This protein binds this small molecule.
Small molecule (SMILES): CNC(=O)c1ccc(NC(=O)c2cccc(-c3cn4ccnc4c(Nc4ccc(OC)c(OC)c4)n3)c2)cc1

Binding-site contacts:
Ligand atom C21 contacts residue ALA58 of chain 1.A at 3.6 Å (hydrophobic).
Ligand atom C28 contacts residue GLY112 of chain 1.A at 3.5 Å.
Ligand atom C39 contacts residue ARG156 of chain 1.A at 3.8 Å.
Ligand atom C14 contacts residue PHE40 of chain 1.A at 3.8 Å (hydrophobic).
Ligand atom C3 contacts residue ASN115 of chain 1.A at 3.7 Å.
Ligand atom N26 contacts residue MET108 of chain 1.A at 3.6 Å (h-bond).
Ligand atom N23 contacts residue ALA58 of chain 1.A at 3.4 Å.
Ligand atom N23 contacts residue LEU159 of chain 1.A at 3.6 Å.
Ligand atom C21 contacts residue MET106 of chain 1.A at 3.8 Å (hydrophobic).
Ligand atom C8 contacts residue PRO113 of chain 1.A at 3.7 Å (hydrophobic).
Ligand atom C21 contacts residue LEU159 of chain 1.A at 3.7 Å (hydrophobic).
Ligand atom N23 contacts residue ALA109 of chain 1.A at 3.2 Å (h-bond).
Ligand atom C19 contacts residue LEU159 of chain 1.A at 3.8 Å (hydrophobic).
Ligand atom N20 contacts residue LEU159 of chain 1.A at 3.4 Å.
Ligand atom C1 contacts residue ASN115 of chain 1.A at 3.7 Å.
Ligand atom N26 contacts residue ALA109 of chain 1.A at 3.3 Å (h-bond).
Ligand atom C29 contacts residue GLU110 of chain 1.A at 3.3 Å.
Ligand atom C24 contacts residue LEU159 of chain 1.A at 3.3 Å (hydrophobic).
Ligand atom C39 contacts residue PRO113 of chain 1.A at 3.6 Å (hydrophobic).
Ligand atom C38 contacts residue PRO113 of chain 1.A at 3.3 Å (hydrophobic).
Ligand atom C15 contacts residue VAL43 of chain 1.A at 3.7 Å (hydrophobic).
Ligand atom C27 contacts residue ALA109 of chain 1.A at 3.7 Å (hydrophobic).
Ligand atom C27 contacts residue GLY112 of chain 1.A at 3.7 Å.
Ligand atom C29 contacts residue GLY112 of chain 1.A at 3.6 Å.
Ligand atom C22 contacts residue ALA58 of chain 1.A at 3.5 Å (hydrophobic).
Ligand atom C28 contacts residue MET108 of chain 1.A at 3.7 Å (hydrophobic).
Ligand atom C22 contacts residue ALA109 of chain 1.A at 3.8 Å (hydrophobic).
Ligand atom O34 contacts residue LEU35 of chain 1.A at 3.6 Å.
Ligand atom C28 contacts residue ALA109 of chain 1.A at 3.2 Å (hydrophobic).
Ligand atom O4 contacts residue ASN115 of chain 1.A at 2.7 Å (h-bond).
Ligand atom C28 contacts residue GLU110 of chain 1.A at 3.5 Å.
Ligand atom C13 contacts residue PHE40 of chain 1.A at 3.5 Å (hydrophobic).
Ligand atom C25 contacts residue LEU159 of chain 1.A at 3.8 Å (hydrophobic).
Ligand atom C22 contacts residue GLU107 of chain 1.A at 3.2 Å.
Ligand atom N2 contacts residue LYS116 of chain 1.A at 3.5 Å.
Ligand atom N20 contacts residue ALA58 of chain 1.A at 3.5 Å.
Ligand atom C38 contacts residue ARG156 of chain 1.A at 3.8 Å.
Ligand atom C35 contacts residue LEU35 of chain 1.A at 3.6 Å (hydrophobic).
Ligand atom C1 contacts residue GLN119 of chain 1.A at 3.7 Å.
Ligand atom C24 contacts residue ALA58 of chain 1.A at 3.3 Å (hydrophobic).

Sequence of chain 1.A:
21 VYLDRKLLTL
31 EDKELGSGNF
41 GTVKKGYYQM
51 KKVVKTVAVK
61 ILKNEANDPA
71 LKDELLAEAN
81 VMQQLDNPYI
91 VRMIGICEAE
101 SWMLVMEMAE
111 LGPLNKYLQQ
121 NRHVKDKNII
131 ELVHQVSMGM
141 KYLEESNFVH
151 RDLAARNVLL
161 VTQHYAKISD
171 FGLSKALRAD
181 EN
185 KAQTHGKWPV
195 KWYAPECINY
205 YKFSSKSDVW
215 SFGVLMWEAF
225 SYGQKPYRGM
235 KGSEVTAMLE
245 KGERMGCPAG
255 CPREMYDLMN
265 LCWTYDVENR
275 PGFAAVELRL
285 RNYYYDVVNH